The protein below binds the small molecule below.
Small molecule (SMILES): O[C@@H]1CO[C@@H]2OCC[C@@H]21

Binding-site contacts:
Ligand atom C1 contacts residue GLN101 of chain 2.A at 4.0 Å.
Ligand atom C2 contacts residue SER18 of chain 2.A at 3.6 Å.
Ligand atom O2 contacts residue SER18 of chain 2.A at 3.3 Å (h-bond).
Ligand atom C5 contacts residue ALA19 of chain 2.A at 4.4 Å (hydrophobic).
Ligand atom C4 contacts residue SER80 of chain 2.A at 4.0 Å.
Ligand atom C1 contacts residue SER18 of chain 2.A at 4.1 Å.
Ligand atom C3 contacts residue SER80 of chain 2.A at 4.5 Å.
Ligand atom O3 contacts residue GLN101 of chain 2.A at 4.5 Å.
Ligand atom C5 contacts residue SER18 of chain 2.A at 3.9 Å.
Ligand atom C3 contacts residue SER18 of chain 2.A at 3.3 Å.
Ligand atom C1 contacts residue ASN103 of chain 2.A at 3.5 Å.
Ligand atom C2 contacts residue SER80 of chain 2.A at 4.2 Å.
Ligand atom O3 contacts residue ASN103 of chain 2.A at 3.5 Å (h-bond).
Ligand atom C6 contacts residue ALA19 of chain 2.A at 4.0 Å (hydrophobic).
Ligand atom C1 contacts residue ALA19 of chain 2.A at 4.2 Å (hydrophobic).
Ligand atom C2 contacts residue GLN101 of chain 2.A at 4.4 Å.
Ligand atom C4 contacts residue ASN103 of chain 2.A at 3.2 Å.
Ligand atom C5 contacts residue RSG1 of chain 2.J at 4.0 Å.
Ligand atom C4 contacts residue SER18 of chain 2.A at 4.3 Å.
Ligand atom O1 contacts residue SER18 of chain 2.A at 3.9 Å.
Ligand atom C3 contacts residue ALA19 of chain 2.A at 4.0 Å (hydrophobic).
Ligand atom C2 contacts residue ALA19 of chain 2.A at 3.4 Å (hydrophobic).
Ligand atom C1 contacts residue SER80 of chain 2.A at 3.9 Å.

Sequence of chain 2.A:
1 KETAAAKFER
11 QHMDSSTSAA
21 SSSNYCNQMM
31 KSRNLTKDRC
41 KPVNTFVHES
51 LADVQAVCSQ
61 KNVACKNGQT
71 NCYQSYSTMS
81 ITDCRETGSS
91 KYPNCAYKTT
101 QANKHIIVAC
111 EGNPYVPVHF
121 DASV